A small-molecule ligand and the protein it binds are described below.
Small molecule (SMILES): CC(=O)N[C@@H]1[C@@H](O)[C@H](O)[C@@H](CO)O[C@H]1O

Sequence of chain 1.C:
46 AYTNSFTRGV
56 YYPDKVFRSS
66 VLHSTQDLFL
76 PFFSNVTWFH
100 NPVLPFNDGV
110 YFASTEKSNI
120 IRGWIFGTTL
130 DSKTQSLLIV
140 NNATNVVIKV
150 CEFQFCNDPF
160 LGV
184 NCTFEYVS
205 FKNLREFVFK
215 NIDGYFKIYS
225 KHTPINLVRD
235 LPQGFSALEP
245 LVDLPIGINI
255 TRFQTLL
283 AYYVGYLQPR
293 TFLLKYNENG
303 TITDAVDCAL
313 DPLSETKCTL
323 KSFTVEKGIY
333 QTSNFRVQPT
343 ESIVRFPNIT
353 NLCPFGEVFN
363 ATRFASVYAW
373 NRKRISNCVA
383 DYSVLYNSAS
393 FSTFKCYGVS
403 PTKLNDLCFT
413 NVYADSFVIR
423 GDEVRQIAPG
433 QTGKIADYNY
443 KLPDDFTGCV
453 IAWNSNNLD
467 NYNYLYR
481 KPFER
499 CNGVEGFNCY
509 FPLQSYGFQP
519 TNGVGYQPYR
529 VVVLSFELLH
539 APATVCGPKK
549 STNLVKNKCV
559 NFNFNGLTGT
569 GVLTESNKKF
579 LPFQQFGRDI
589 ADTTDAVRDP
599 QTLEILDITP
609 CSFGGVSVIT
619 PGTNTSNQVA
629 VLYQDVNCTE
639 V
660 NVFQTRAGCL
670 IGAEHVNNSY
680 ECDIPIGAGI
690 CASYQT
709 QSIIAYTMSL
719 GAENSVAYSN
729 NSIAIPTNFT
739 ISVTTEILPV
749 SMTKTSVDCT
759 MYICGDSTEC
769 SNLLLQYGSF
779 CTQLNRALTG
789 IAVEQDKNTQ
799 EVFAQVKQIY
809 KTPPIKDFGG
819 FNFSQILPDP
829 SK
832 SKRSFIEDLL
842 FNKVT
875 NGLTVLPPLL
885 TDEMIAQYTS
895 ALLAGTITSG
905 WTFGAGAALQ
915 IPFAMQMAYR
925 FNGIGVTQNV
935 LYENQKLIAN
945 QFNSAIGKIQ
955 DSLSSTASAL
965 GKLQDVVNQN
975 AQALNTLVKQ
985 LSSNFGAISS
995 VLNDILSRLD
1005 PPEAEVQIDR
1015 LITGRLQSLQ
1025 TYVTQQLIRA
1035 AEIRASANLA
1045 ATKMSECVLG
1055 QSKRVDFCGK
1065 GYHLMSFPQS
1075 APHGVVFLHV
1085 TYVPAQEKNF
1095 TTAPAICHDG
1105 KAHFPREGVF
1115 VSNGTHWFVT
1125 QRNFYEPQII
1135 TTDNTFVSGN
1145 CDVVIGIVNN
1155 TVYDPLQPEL

Binding-site contacts:
Ligand atom C3 contacts residue ASN676 of chain 1.C at 3.9 Å.
Ligand atom C5 contacts residue ASN676 of chain 1.C at 3.7 Å.
Ligand atom C8 contacts residue HIS674 of chain 1.C at 3.0 Å.
Ligand atom C8 contacts residue VAL675 of chain 1.C at 4.1 Å (hydrophobic).
Ligand atom C8 contacts residue ASN676 of chain 1.C at 4.0 Å.
Ligand atom C2 contacts residue ASN676 of chain 1.C at 2.5 Å.
Ligand atom O7 contacts residue ASN676 of chain 1.C at 3.0 Å (h-bond).
Ligand atom C7 contacts residue ASN676 of chain 1.C at 3.2 Å.
Ligand atom C1 contacts residue ASN676 of chain 1.C at 1.5 Å.
Ligand atom O5 contacts residue ASN676 of chain 1.C at 2.4 Å (h-bond).
Ligand atom N2 contacts residue ASN676 of chain 1.C at 3.0 Å (h-bond).
Ligand atom C4 contacts residue ASN676 of chain 1.C at 4.3 Å.
Ligand atom C7 contacts residue HIS674 of chain 1.C at 4.5 Å.